Binding-site contacts:
Ligand atom O contacts residue TRP152 of chain 1.G at 2.8 Å (h-bond).
Ligand atom O contacts residue GLN161 of chain 1.G at 3.5 Å (h-bond).
Ligand atom CD1 contacts residue ASN82 of chain 1.G at 3.1 Å.
Ligand atom CD2 contacts residue HIS75 of chain 1.G at 3.3 Å.
Ligand atom N contacts residue TYR12 of chain 1.G at 3.2 Å (h-bond).
Ligand atom CE1 contacts residue LYS71 of chain 1.G at 3.1 Å.
Ligand atom CD2 contacts residue TYR128 of chain 1.G at 3.2 Å (hydrophobic).
Ligand atom C contacts residue THR148 of chain 1.G at 3.4 Å.
Ligand atom CA contacts residue LYS71 of chain 1.G at 3.3 Å.
Ligand atom CE2 contacts residue THR168 of chain 1.G at 3.2 Å.
Ligand atom O contacts residue TYR164 of chain 1.G at 2.7 Å (h-bond).
Ligand atom CA contacts residue ASN82 of chain 1.G at 3.1 Å.
Ligand atom O contacts residue LYS71 of chain 1.G at 3.4 Å.
Ligand atom N contacts residue GLU68 of chain 1.G at 2.8 Å (salt-bridge).
Ligand atom NH2 contacts residue ALA155 of chain 1.G at 3.4 Å.
Ligand atom CB contacts residue GLU68 of chain 1.G at 3.2 Å.
Ligand atom CE1 contacts residue ASN82 of chain 1.G at 3.2 Å.
Ligand atom OD1 contacts residue GLY172 of chain 1.G at 3.2 Å.
Ligand atom C contacts residue LYS151 of chain 1.G at 3.1 Å.
Ligand atom CB contacts residue PHE104 of chain 1.G at 3.5 Å (hydrophobic).
Ligand atom OH contacts residue HIS75 of chain 1.G at 2.7 Å (h-bond).
Ligand atom N contacts residue ASN82 of chain 1.G at 3.4 Å (h-bond).
Ligand atom CA contacts residue GLU68 of chain 1.G at 3.4 Å.
Ligand atom OD1 contacts residue ARG175 of chain 1.G at 2.7 Å (salt-bridge).
Ligand atom O contacts residue LYS71 of chain 1.G at 3.0 Å.
Ligand atom CE2 contacts residue TYR128 of chain 1.G at 3.3 Å (hydrophobic).
Ligand atom O contacts residue ASN82 of chain 1.G at 3.3 Å (h-bond).
Ligand atom CG contacts residue GLN161 of chain 1.G at 3.3 Å.
Ligand atom O contacts residue LYS151 of chain 1.G at 2.8 Å (salt-bridge).
Ligand atom O contacts residue THR148 of chain 1.G at 2.8 Å (h-bond).
Ligand atom CB contacts residue THR148 of chain 1.G at 3.5 Å.
Ligand atom CA contacts residue TYR164 of chain 1.G at 3.5 Å (hydrophobic).
Ligand atom O contacts residue TYR12 of chain 1.G at 3.4 Å.
Ligand atom N contacts residue TYR176 of chain 1.G at 2.7 Å (h-bond).
Ligand atom ND2 contacts residue GLN161 of chain 1.G at 2.3 Å (h-bond).
Ligand atom CD2 contacts residue ASN82 of chain 1.G at 3.1 Å.
Ligand atom O contacts residue TYR89 of chain 1.G at 3.4 Å (h-bond).
Ligand atom C contacts residue LYS71 of chain 1.G at 3.4 Å.
Ligand atom CD1 contacts residue LYS71 of chain 1.G at 3.3 Å.
Ligand atom CZ contacts residue TYR121 of chain 1.G at 3.4 Å (hydrophobic).

This small molecule binds to this protein.
Small molecule (SMILES): CC(C)C[C@H](NC(=O)[C@H](CCCN=C(N)N)NC(=O)[C@H](Cc1ccccc1)NC(=O)[C@H](CC(C)C)NC(=O)[C@H](Cc1ccc(O)cc1)NC(=O)[C@H](CC(N)=O)NC(=O)[C@H](Cc1ccc(O)cc1)NC(=O)[C@@H](N)CC(N)=O)C(=O)N[C@H](C=O)Cc1ccccc1

Sequence of chain 1.G:
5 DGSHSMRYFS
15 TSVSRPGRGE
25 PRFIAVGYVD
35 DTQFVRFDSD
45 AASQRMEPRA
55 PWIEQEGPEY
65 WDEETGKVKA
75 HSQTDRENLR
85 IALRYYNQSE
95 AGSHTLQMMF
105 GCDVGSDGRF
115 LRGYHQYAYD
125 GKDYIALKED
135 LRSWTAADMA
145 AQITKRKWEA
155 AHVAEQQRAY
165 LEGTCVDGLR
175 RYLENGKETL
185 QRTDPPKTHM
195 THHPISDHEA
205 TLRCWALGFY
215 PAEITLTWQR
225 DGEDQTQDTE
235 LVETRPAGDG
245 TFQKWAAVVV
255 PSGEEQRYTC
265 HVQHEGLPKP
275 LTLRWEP